Sequence of chain 1.C:
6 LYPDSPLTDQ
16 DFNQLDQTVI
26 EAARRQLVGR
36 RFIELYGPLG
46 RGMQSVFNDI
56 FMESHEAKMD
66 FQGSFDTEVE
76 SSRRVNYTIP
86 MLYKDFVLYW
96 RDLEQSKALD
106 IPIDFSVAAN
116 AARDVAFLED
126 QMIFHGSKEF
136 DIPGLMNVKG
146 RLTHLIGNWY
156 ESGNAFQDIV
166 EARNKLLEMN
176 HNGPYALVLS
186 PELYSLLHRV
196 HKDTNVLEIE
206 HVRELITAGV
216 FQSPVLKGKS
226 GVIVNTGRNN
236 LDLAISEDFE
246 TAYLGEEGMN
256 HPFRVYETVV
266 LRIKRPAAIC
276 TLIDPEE

Binding-site contacts:
Ligand atom CB contacts residue ARG35 of chain 1.C at 3.8 Å.
Ligand atom O contacts residue ASP243 of chain 1.C at 4.3 Å.
Ligand atom C contacts residue ASP243 of chain 1.C at 3.5 Å.
Ligand atom CB contacts residue ARG35 of chain 1.C at 3.4 Å.
Ligand atom O contacts residue ARG29 of chain 1.C at 3.0 Å (salt-bridge).
Ligand atom O contacts residue ARG35 of chain 1.C at 2.9 Å (salt-bridge).
Ligand atom C contacts residue ARG35 of chain 1.C at 3.7 Å.
Ligand atom CB contacts residue ASP243 of chain 1.C at 3.9 Å.
Ligand atom O contacts residue ARG35 of chain 1.C at 3.3 Å (salt-bridge).
Ligand atom O contacts residue PHE37 of chain 1.C at 3.8 Å.
Ligand atom CG2 contacts residue PRO43 of chain 1.C at 4.3 Å (hydrophobic).
Ligand atom CG1 contacts residue ASP243 of chain 1.C at 3.3 Å.
Ligand atom N contacts residue ARG35 of chain 1.C at 4.4 Å.
Ligand atom C contacts residue ASP243 of chain 1.C at 4.4 Å.
Ligand atom N contacts residue ARG35 of chain 1.C at 4.1 Å.
Ligand atom CA contacts residue ARG29 of chain 1.C at 4.2 Å.
Ligand atom OG contacts residue ARG35 of chain 1.C at 4.2 Å.
Ligand atom CD2 contacts residue ARG29 of chain 1.C at 3.8 Å.
Ligand atom O contacts residue ARG36 of chain 1.C at 2.9 Å (salt-bridge).
Ligand atom CA contacts residue ASP243 of chain 1.C at 4.2 Å.
Ligand atom O contacts residue PRO43 of chain 1.C at 3.7 Å.
Ligand atom N contacts residue ASP243 of chain 1.C at 3.8 Å.
Ligand atom C contacts residue PRO43 of chain 1.C at 4.5 Å (hydrophobic).
Ligand atom N contacts residue ARG35 of chain 1.C at 4.1 Å.
Ligand atom C contacts residue ARG29 of chain 1.C at 3.9 Å.
Ligand atom O contacts residue ILE25 of chain 1.C at 3.8 Å.
Ligand atom OG contacts residue PHE244 of chain 1.C at 3.7 Å.
Ligand atom O contacts residue ASP243 of chain 1.C at 4.3 Å.
Ligand atom C contacts residue ARG36 of chain 1.C at 3.2 Å.
Ligand atom CB contacts residue ASP243 of chain 1.C at 4.2 Å.
Ligand atom CG1 contacts residue ARG35 of chain 1.C at 4.4 Å.
Ligand atom CG2 contacts residue ARG35 of chain 1.C at 3.9 Å.
Ligand atom N contacts residue ASP243 of chain 1.C at 3.3 Å (salt-bridge).
Ligand atom C contacts residue ARG35 of chain 1.C at 3.5 Å.
Ligand atom CG2 contacts residue ARG36 of chain 1.C at 3.8 Å.
Ligand atom CD1 contacts residue ARG29 of chain 1.C at 3.6 Å.
Ligand atom CG2 contacts residue GLU245 of chain 1.C at 3.4 Å.
Ligand atom O contacts residue ARG29 of chain 1.C at 4.2 Å.
Ligand atom CA contacts residue ASP243 of chain 1.C at 3.3 Å.
Ligand atom CA contacts residue ARG35 of chain 1.C at 4.5 Å.

The small molecule below binds the protein below.
Small molecule (SMILES): CC[C@H](C)[C@H](NC(=O)[C@H](CC(C)C)NC(=O)[C@H](CO)NC(=O)CNC(=O)[C@@H](NC(=O)[C@@H](N)[C@@H](C)O)C(C)C)C(=O)N[C@H](C=O)CCC(N)=O